Binding-site contacts:
Ligand atom O2 contacts residue THR768 of chain 1.B at 4.3 Å.
Ligand atom C2 contacts residue GLY767 of chain 1.B at 4.2 Å.
Ligand atom C1 contacts residue GLY767 of chain 1.B at 3.7 Å.
Ligand atom O1 contacts residue SER766 of chain 1.B at 2.7 Å (h-bond).
Ligand atom O1 contacts residue ALA765 of chain 1.B at 3.8 Å.
Ligand atom C3 contacts residue HIS379 of chain 1.B at 4.4 Å.
Ligand atom O4 contacts residue LEU141 of chain 1.B at 3.8 Å.
Ligand atom O3 contacts residue GLY140 of chain 1.B at 4.4 Å.
Ligand atom O5 contacts residue PLP1 of chain 1.H at 4.3 Å.
Ligand atom O2 contacts residue PLP1 of chain 1.H at 4.4 Å.
Ligand atom O6 contacts residue GLY140 of chain 1.B at 3.8 Å.
Ligand atom O6 contacts residue ARG657 of chain 1.B at 3.5 Å (salt-bridge).
Ligand atom C6 contacts residue GLU764 of chain 1.B at 4.2 Å.
Ligand atom C4 contacts residue LEU141 of chain 1.B at 4.4 Å (hydrophobic).
Ligand atom C3 contacts residue GLY140 of chain 1.B at 4.2 Å.
Ligand atom C6 contacts residue ARG657 of chain 1.B at 3.4 Å.
Ligand atom C5 contacts residue PLP1 of chain 1.H at 4.0 Å.
Ligand atom O5 contacts residue GLU764 of chain 1.B at 3.4 Å (salt-bridge).
Ligand atom C5 contacts residue GLU764 of chain 1.B at 4.4 Å.
Ligand atom O6 contacts residue LYS662 of chain 1.B at 3.9 Å.
Ligand atom O1 contacts residue GLY767 of chain 1.B at 2.7 Å (h-bond).
Ligand atom O1 contacts residue GLU764 of chain 1.B at 3.9 Å.
Ligand atom C3 contacts residue LEU141 of chain 1.B at 3.9 Å (hydrophobic).
Ligand atom O4 contacts residue ARG657 of chain 1.B at 4.1 Å.
Ligand atom O3 contacts residue LEU141 of chain 1.B at 3.7 Å.
Ligand atom C1 contacts residue SER766 of chain 1.B at 4.0 Å.
Ligand atom O4 contacts residue GLY140 of chain 1.B at 4.4 Å.
Ligand atom O2 contacts residue SER766 of chain 1.B at 4.0 Å.
Ligand atom C6 contacts residue PLP1 of chain 1.H at 4.5 Å.
Ligand atom O2 contacts residue GLY767 of chain 1.B at 3.6 Å.
Ligand atom O3 contacts residue HIS379 of chain 1.B at 3.1 Å (h-bond).
Ligand atom C1 contacts residue GLU764 of chain 1.B at 4.3 Å.
Ligand atom C6 contacts residue LYS662 of chain 1.B at 3.6 Å.
Ligand atom O2 contacts residue ASN571 of chain 1.B at 3.7 Å.
Ligand atom O6 contacts residue PLP1 of chain 1.H at 3.8 Å.

Sequence of chain 1.B:
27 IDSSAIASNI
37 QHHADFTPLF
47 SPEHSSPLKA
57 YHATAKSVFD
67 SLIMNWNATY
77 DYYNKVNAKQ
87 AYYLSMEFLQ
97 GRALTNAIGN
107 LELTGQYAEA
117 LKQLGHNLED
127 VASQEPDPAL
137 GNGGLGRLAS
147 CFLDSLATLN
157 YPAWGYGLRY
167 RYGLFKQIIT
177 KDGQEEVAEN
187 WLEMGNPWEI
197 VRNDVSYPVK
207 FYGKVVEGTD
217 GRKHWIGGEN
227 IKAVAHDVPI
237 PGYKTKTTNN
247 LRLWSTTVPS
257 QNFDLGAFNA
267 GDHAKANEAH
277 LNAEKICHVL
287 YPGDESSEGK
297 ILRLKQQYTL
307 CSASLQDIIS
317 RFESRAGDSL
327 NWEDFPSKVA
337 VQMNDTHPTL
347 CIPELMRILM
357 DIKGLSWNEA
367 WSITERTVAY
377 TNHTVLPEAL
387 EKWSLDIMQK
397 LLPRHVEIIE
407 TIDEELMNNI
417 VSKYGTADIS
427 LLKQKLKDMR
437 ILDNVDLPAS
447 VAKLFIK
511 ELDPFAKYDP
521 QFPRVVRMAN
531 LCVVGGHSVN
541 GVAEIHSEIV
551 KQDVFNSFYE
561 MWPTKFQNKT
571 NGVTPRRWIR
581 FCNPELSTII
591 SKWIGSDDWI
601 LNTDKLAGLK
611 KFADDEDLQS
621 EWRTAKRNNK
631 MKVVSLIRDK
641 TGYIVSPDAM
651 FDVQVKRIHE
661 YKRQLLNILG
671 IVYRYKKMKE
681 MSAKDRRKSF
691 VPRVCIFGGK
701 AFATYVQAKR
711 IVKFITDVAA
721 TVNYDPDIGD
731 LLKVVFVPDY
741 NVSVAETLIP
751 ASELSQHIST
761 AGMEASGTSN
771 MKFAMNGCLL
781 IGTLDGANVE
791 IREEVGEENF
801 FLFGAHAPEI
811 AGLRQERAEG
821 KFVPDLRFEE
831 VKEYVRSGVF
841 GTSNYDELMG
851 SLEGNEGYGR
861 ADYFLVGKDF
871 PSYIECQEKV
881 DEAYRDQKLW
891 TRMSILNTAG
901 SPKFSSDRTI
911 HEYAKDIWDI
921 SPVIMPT

A protein and the small-molecule ligand that binds it are described below.
Small molecule (SMILES): OC[C@H]1O[C@H](O)[C@H](O)[C@@H](O)[C@@H]1O